Binding-site contacts:
Ligand atom C8 contacts residue TYR126 of chain 1.B at 4.1 Å (hydrophobic).
Ligand atom O3 contacts residue THR78 of chain 1.B at 3.8 Å.
Ligand atom C4 contacts residue THR114 of chain 1.C at 4.1 Å.
Ligand atom C8 contacts residue ASP6 of chain 1.A at 4.1 Å.
Ligand atom C7 contacts residue ASP6 of chain 1.A at 4.2 Å.
Ligand atom C8 contacts residue VAL34 of chain 1.A at 4.1 Å (hydrophobic).
Ligand atom O5 contacts residue ASN10 of chain 1.A at 2.3 Å (h-bond).
Ligand atom C3 contacts residue ASN10 of chain 1.A at 3.8 Å.
Ligand atom O5 contacts residue THR114 of chain 1.C at 3.9 Å.
Ligand atom C5 contacts residue TYR126 of chain 1.B at 3.6 Å (hydrophobic).
Ligand atom O3 contacts residue ARG75 of chain 1.B at 3.7 Å.
Ligand atom O7 contacts residue ASP6 of chain 1.A at 3.8 Å.
Ligand atom C5 contacts residue ASN10 of chain 1.A at 4.1 Å.
Ligand atom C4 contacts residue ASN10 of chain 1.A at 4.2 Å.
Ligand atom C8 contacts residue ARG75 of chain 1.B at 3.5 Å.
Ligand atom O7 contacts residue VAL34 of chain 1.A at 3.9 Å.
Ligand atom C6 contacts residue VAL34 of chain 1.A at 4.0 Å (hydrophobic).
Ligand atom C7 contacts residue ASN10 of chain 1.A at 3.7 Å.
Ligand atom C8 contacts residue PHE9 of chain 1.A at 3.5 Å (hydrophobic).
Ligand atom O5 contacts residue TYR126 of chain 1.B at 4.0 Å.
Ligand atom C6 contacts residue THR113 of chain 1.C at 3.9 Å.
Ligand atom C5 contacts residue ASN10 of chain 1.A at 3.6 Å.
Ligand atom C6 contacts residue ASN10 of chain 1.A at 3.7 Å.
Ligand atom C2 contacts residue ASN10 of chain 1.A at 2.4 Å.
Ligand atom C6 contacts residue ASP6 of chain 1.A at 4.1 Å.
Ligand atom C8 contacts residue TRP128 of chain 1.B at 4.0 Å (hydrophobic).
Ligand atom O7 contacts residue ARG75 of chain 1.B at 4.0 Å.
Ligand atom N2 contacts residue ASN10 of chain 1.A at 2.9 Å (h-bond).
Ligand atom O6 contacts residue VAL34 of chain 1.A at 3.4 Å.
Ligand atom C1 contacts residue ASN10 of chain 1.A at 1.4 Å.
Ligand atom N2 contacts residue TRP128 of chain 1.B at 3.9 Å.
Ligand atom C3 contacts residue ARG75 of chain 1.B at 4.1 Å.
Ligand atom O5 contacts residue THR113 of chain 1.C at 3.6 Å.
Ligand atom N2 contacts residue ARG75 of chain 1.B at 4.0 Å.
Ligand atom C6 contacts residue TYR126 of chain 1.B at 3.4 Å (hydrophobic).
Ligand atom O2 contacts residue TYR52 of chain 1.B at 3.5 Å (h-bond).
Ligand atom C6 contacts residue THR114 of chain 1.C at 3.6 Å.
Ligand atom C5 contacts residue THR114 of chain 1.C at 4.1 Å.
Ligand atom C8 contacts residue PHE5 of chain 1.A at 3.9 Å (hydrophobic).
Ligand atom O4 contacts residue THR114 of chain 1.C at 3.0 Å.

Sequence of chain 1.C:
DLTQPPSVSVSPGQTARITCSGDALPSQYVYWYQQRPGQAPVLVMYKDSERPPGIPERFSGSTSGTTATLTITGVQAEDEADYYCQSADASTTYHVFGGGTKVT

A small-molecule ligand and the protein it binds are described below.
Small molecule (SMILES): CC(=O)N[C@H]1[C@H](O[C@H]2[C@H](O)[C@@H](NC(C)=O)CO[C@@H]2CO[C@@H]2O[C@@H](C)[C@@H](O)[C@@H](O)[C@@H]2O)O[C@H](CO)[C@@H](O)[C@@H]1O

Sequence of chain 1.A:
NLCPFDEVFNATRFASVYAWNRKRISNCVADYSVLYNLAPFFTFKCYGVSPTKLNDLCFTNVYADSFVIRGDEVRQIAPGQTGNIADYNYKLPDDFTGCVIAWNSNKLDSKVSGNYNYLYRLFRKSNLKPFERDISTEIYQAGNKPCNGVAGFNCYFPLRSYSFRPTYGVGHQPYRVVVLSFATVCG

Sequence of chain 1.B:
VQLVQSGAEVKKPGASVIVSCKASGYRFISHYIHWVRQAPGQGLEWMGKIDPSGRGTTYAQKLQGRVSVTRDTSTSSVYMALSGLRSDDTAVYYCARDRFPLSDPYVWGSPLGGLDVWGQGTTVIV